This small molecule binds to this protein.
Small molecule (SMILES): O=S(=O)(c1cccc2cnccc12)N1CCCNCC1

Binding-site contacts:
Ligand atom N13 contacts residue GLU124 of chain 1.A at 3.8 Å.
Ligand atom C21 contacts residue GLU130 of chain 1.A at 3.8 Å.
Ligand atom C20 contacts residue ASP187 of chain 1.A at 3.6 Å.
Ligand atom C14 contacts residue GLU124 of chain 1.A at 3.3 Å.
Ligand atom O1 contacts residue VAL60 of chain 1.A at 3.4 Å.
Ligand atom C12 contacts residue PHE330 of chain 1.A at 3.4 Å (hydrophobic).
Ligand atom N13 contacts residue VAL126 of chain 1.A at 2.8 Å (h-bond).
Ligand atom C8 contacts residue MET123 of chain 1.A at 4.0 Å (hydrophobic).
Ligand atom C7 contacts residue THR186 of chain 1.A at 3.6 Å.
Ligand atom O2 contacts residue LEU176 of chain 1.A at 3.7 Å.
Ligand atom C7 contacts residue MET123 of chain 1.A at 3.7 Å (hydrophobic).
Ligand atom C12 contacts residue VAL126 of chain 1.A at 3.5 Å (hydrophobic).
Ligand atom C12 contacts residue LEU176 of chain 1.A at 3.8 Å (hydrophobic).
Ligand atom C14 contacts residue ALA73 of chain 1.A at 3.2 Å (hydrophobic).
Ligand atom C22 contacts residue THR186 of chain 1.A at 3.4 Å.
Ligand atom C14 contacts residue VAL126 of chain 1.A at 3.6 Å (hydrophobic).
Ligand atom C6 contacts residue VAL60 of chain 1.A at 4.0 Å (hydrophobic).
Ligand atom O2 contacts residue PHE330 of chain 1.A at 3.6 Å.
Ligand atom C12 contacts residue TYR125 of chain 1.A at 3.8 Å (hydrophobic).
Ligand atom C22 contacts residue ASP187 of chain 1.A at 3.4 Å.
Ligand atom C9 contacts residue LEU176 of chain 1.A at 3.7 Å (hydrophobic).
Ligand atom N13 contacts residue ALA73 of chain 1.A at 3.5 Å.
Ligand atom N17 contacts residue GLU173 of chain 1.A at 3.0 Å (salt-bridge).
Ligand atom C16 contacts residue ASN174 of chain 1.A at 3.8 Å.
Ligand atom N17 contacts residue GLU130 of chain 1.A at 3.9 Å.
Ligand atom C8 contacts residue THR186 of chain 1.A at 3.7 Å.
Ligand atom C21 contacts residue GLU173 of chain 1.A at 3.3 Å.
Ligand atom N17 contacts residue ASN174 of chain 1.A at 3.0 Å (h-bond).
Ligand atom C11 contacts residue PHE330 of chain 1.A at 3.6 Å (hydrophobic).
Ligand atom N13 contacts residue TYR125 of chain 1.A at 3.6 Å.
Ligand atom C21 contacts residue ASP187 of chain 1.A at 3.6 Å.
Ligand atom N17 contacts residue ASP187 of chain 1.A at 2.9 Å (salt-bridge).
Ligand atom C11 contacts residue LEU176 of chain 1.A at 3.5 Å (hydrophobic).
Ligand atom N13 contacts residue LEU176 of chain 1.A at 3.9 Å.
Ligand atom C10 contacts residue LEU176 of chain 1.A at 3.5 Å (hydrophobic).
Ligand atom C5 contacts residue VAL60 of chain 1.A at 3.9 Å (hydrophobic).
Ligand atom C16 contacts residue ASP187 of chain 1.A at 3.5 Å.
Ligand atom C14 contacts residue LEU176 of chain 1.A at 3.9 Å (hydrophobic).
Ligand atom C15 contacts residue PHE57 of chain 1.A at 3.9 Å (hydrophobic).
Ligand atom C9 contacts residue ALA73 of chain 1.A at 3.5 Å (hydrophobic).

Sequence of chain 1.A:
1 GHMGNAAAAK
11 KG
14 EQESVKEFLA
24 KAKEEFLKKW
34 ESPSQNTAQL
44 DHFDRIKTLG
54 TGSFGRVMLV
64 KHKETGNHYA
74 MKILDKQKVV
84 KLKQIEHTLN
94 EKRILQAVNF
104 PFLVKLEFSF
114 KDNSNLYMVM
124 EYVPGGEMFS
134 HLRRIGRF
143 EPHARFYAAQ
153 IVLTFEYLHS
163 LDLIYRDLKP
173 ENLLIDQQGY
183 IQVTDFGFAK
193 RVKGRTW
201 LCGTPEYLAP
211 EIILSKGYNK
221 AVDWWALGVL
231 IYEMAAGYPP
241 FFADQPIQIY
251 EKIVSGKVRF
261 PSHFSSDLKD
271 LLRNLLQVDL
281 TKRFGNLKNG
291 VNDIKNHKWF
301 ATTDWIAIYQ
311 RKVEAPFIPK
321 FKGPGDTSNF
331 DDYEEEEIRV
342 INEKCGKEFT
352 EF